Sequence of chain 3.A:
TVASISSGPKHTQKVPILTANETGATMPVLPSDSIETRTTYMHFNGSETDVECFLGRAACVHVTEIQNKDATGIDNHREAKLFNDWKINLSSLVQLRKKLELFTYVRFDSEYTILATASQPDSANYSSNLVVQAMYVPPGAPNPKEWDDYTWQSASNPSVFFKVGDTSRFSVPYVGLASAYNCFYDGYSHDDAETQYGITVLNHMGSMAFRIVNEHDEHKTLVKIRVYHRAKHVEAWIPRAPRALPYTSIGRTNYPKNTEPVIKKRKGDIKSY

Binding-site contacts:
Ligand atom C5B contacts residue TYR197 of chain 3.A at 3.7 Å (hydrophobic).
Ligand atom C3B contacts residue MET221 of chain 3.A at 3.8 Å (hydrophobic).
Ligand atom N3A contacts residue ASN219 of chain 3.A at 3.0 Å (h-bond).
Ligand atom C5 contacts residue TYR152 of chain 3.A at 3.8 Å (hydrophobic).
Ligand atom C5B contacts residue LEU106 of chain 3.A at 3.5 Å (hydrophobic).
Ligand atom C5C contacts residue ILE104 of chain 3.A at 3.8 Å (hydrophobic).
Ligand atom N2 contacts residue PHE186 of chain 3.A at 3.7 Å.
Ligand atom C3 contacts residue PRO174 of chain 3.A at 3.8 Å (hydrophobic).
Ligand atom C31 contacts residue VAL176 of chain 3.A at 3.3 Å (hydrophobic).
Ligand atom C4 contacts residue TYR152 of chain 3.A at 3.9 Å (hydrophobic).
Ligand atom C4 contacts residue PHE186 of chain 3.A at 3.6 Å (hydrophobic).
Ligand atom C4B contacts residue LEU106 of chain 3.A at 3.7 Å (hydrophobic).
Ligand atom C6C contacts residue VAL191 of chain 3.A at 3.2 Å (hydrophobic).
Ligand atom O1B contacts residue TYR128 of chain 3.A at 3.9 Å.
Ligand atom CM1 contacts residue SER107 of chain 3.A at 3.9 Å.
Ligand atom C5 contacts residue PHE186 of chain 3.A at 3.5 Å (hydrophobic).
Ligand atom C2B contacts residue MET221 of chain 3.A at 3.5 Å (hydrophobic).
Ligand atom C6C contacts residue MET221 of chain 3.A at 3.7 Å (hydrophobic).
Ligand atom C6B contacts residue TYR197 of chain 3.A at 3.6 Å (hydrophobic).
Ligand atom C6B contacts residue LEU106 of chain 3.A at 3.9 Å (hydrophobic).
Ligand atom C3 contacts residue PHE186 of chain 3.A at 3.8 Å (hydrophobic).
Ligand atom C5C contacts residue TYR128 of chain 3.A at 3.5 Å (hydrophobic).
Ligand atom O1 contacts residue ALA24 of chain 3.C at 3.6 Å.
Ligand atom O1B contacts residue MET221 of chain 3.A at 3.4 Å.
Ligand atom C3C contacts residue TYR128 of chain 3.A at 3.9 Å (hydrophobic).
Ligand atom C7C contacts residue TYR197 of chain 3.A at 3.8 Å (hydrophobic).
Ligand atom C31 contacts residue ALA150 of chain 3.A at 3.5 Å (hydrophobic).
Ligand atom C4 contacts residue MET224 of chain 3.A at 3.8 Å (hydrophobic).
Ligand atom C31 contacts residue PRO174 of chain 3.A at 3.4 Å (hydrophobic).
Ligand atom O1 contacts residue TYR152 of chain 3.A at 3.9 Å.
Ligand atom C2C contacts residue VAL188 of chain 3.A at 3.2 Å (hydrophobic).
Ligand atom C4A contacts residue ASN219 of chain 3.A at 3.5 Å.
Ligand atom C7C contacts residue TYR128 of chain 3.A at 3.6 Å (hydrophobic).
Ligand atom C1B contacts residue MET221 of chain 3.A at 3.8 Å (hydrophobic).
Ligand atom C3C contacts residue VAL188 of chain 3.A at 3.3 Å (hydrophobic).
Ligand atom C31 contacts residue SER175 of chain 3.A at 3.6 Å.
Ligand atom C4C contacts residue TYR152 of chain 3.A at 3.8 Å (hydrophobic).
Ligand atom O1 contacts residue VAL188 of chain 3.A at 3.8 Å.
Ligand atom N2 contacts residue ALA24 of chain 3.C at 3.4 Å.
Ligand atom O1 contacts residue PHE186 of chain 3.A at 3.5 Å.

Sequence of chain 3.C:
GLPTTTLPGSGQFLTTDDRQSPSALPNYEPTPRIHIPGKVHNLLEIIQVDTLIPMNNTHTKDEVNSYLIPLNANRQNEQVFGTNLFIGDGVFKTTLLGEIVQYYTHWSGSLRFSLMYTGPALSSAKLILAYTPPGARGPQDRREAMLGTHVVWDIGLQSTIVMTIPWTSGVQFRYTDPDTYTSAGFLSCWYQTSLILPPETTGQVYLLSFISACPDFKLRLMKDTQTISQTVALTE

A protein and the small-molecule ligand that binds it are described below.
Small molecule (SMILES): Cc1cc(CCCCCCCOc2ccc(C3=N[C@@H](C)CO3)cc2)on1